Sequence of chain 2.B:
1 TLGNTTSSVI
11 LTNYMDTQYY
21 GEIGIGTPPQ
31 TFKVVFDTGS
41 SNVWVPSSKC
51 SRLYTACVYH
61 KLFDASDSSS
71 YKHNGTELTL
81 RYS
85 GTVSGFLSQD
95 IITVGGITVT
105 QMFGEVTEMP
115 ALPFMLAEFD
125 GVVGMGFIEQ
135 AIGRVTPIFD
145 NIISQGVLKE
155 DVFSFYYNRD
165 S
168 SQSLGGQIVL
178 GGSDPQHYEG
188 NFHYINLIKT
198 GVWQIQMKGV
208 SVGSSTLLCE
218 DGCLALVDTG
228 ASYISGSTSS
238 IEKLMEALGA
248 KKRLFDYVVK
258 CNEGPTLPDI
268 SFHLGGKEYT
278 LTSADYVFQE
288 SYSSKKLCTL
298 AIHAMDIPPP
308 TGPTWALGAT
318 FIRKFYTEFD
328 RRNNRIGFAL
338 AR

Binding-site contacts:
Ligand atom C1 contacts residue ASN74 of chain 2.B at 1.4 Å.
Ligand atom C5 contacts residue ASN74 of chain 2.B at 3.6 Å.
Ligand atom O7 contacts residue ASN74 of chain 2.B at 3.6 Å (h-bond).
Ligand atom C7 contacts residue ASN74 of chain 2.B at 3.4 Å.
Ligand atom C8 contacts residue ASN74 of chain 2.B at 3.2 Å.
Ligand atom O5 contacts residue MET106 of chain 2.B at 3.9 Å.
Ligand atom N2 contacts residue ASN74 of chain 2.B at 2.9 Å (h-bond).
Ligand atom C2 contacts residue ASN74 of chain 2.B at 2.5 Å.
Ligand atom O5 contacts residue ASN74 of chain 2.B at 2.4 Å (h-bond).
Ligand atom C1 contacts residue LEU91 of chain 2.B at 4.3 Å (hydrophobic).
Ligand atom C3 contacts residue THR76 of chain 2.B at 4.3 Å.
Ligand atom N2 contacts residue THR76 of chain 2.B at 3.7 Å.
Ligand atom C1 contacts residue THR76 of chain 2.B at 3.9 Å.
Ligand atom O5 contacts residue LEU91 of chain 2.B at 4.3 Å.
Ligand atom C2 contacts residue THR76 of chain 2.B at 4.2 Å.
Ligand atom C3 contacts residue ASN74 of chain 2.B at 3.8 Å.
Ligand atom C4 contacts residue ASN74 of chain 2.B at 4.3 Å.

The protein below binds the small molecule below.
Small molecule (SMILES): CC(=O)N[C@@H]1[C@@H](O)[C@H](O)[C@@H](CO)O[C@H]1O